Binding-site contacts:
Ligand atom N24 contacts residue ALA102 of chain 1.A at 3.0 Å (h-bond).
Ligand atom C12 contacts residue ASP175 of chain 1.A at 3.7 Å.
Ligand atom C6 contacts residue LEU160 of chain 1.A at 3.9 Å (hydrophobic).
Ligand atom N26 contacts residue ALA102 of chain 1.A at 3.3 Å (h-bond).
Ligand atom O16 contacts residue LYS54 of chain 1.A at 4.0 Å.
Ligand atom C25 contacts residue ALA52 of chain 1.A at 3.7 Å (hydrophobic).
Ligand atom C21 contacts residue PHE99 of chain 1.A at 3.8 Å (hydrophobic).
Ligand atom N24 contacts residue ALA52 of chain 1.A at 3.3 Å.
Ligand atom F1 contacts residue VAL29 of chain 1.A at 3.4 Å.
Ligand atom F1 contacts residue ARG358 of chain 1.A at 3.4 Å.
Ligand atom C19 contacts residue LEU160 of chain 1.A at 3.8 Å (hydrophobic).
Ligand atom C19 contacts residue ALA52 of chain 1.A at 3.8 Å (hydrophobic).
Ligand atom N23 contacts residue ASP100 of chain 1.A at 2.9 Å (salt-bridge).
Ligand atom O16 contacts residue FMT1 of chain 1.D at 4.0 Å.
Ligand atom C18 contacts residue VAL37 of chain 1.A at 3.9 Å (hydrophobic).
Ligand atom C6 contacts residue ALA157 of chain 1.A at 3.6 Å (hydrophobic).
Ligand atom C15 contacts residue VAL37 of chain 1.A at 3.8 Å (hydrophobic).
Ligand atom N23 contacts residue ALA52 of chain 1.A at 3.1 Å.
Ligand atom C2 contacts residue ARG358 of chain 1.A at 3.7 Å.
Ligand atom C25 contacts residue ALA102 of chain 1.A at 4.0 Å (hydrophobic).
Ligand atom N26 contacts residue TYR101 of chain 1.A at 4.0 Å.
Ligand atom C10 contacts residue ALA157 of chain 1.A at 3.7 Å (hydrophobic).
Ligand atom C20 contacts residue ALA52 of chain 1.A at 3.5 Å (hydrophobic).
Ligand atom C11 contacts residue ASN158 of chain 1.A at 3.8 Å.
Ligand atom N23 contacts residue ILE81 of chain 1.A at 3.9 Å.
Ligand atom N26 contacts residue ARG358 of chain 1.A at 3.6 Å.
Ligand atom C11 contacts residue ASP175 of chain 1.A at 3.2 Å.
Ligand atom C13 contacts residue TYR34 of chain 1.A at 3.6 Å (hydrophobic).
Ligand atom N24 contacts residue ASP100 of chain 1.A at 3.5 Å (salt-bridge).
Ligand atom N24 contacts residue TYR101 of chain 1.A at 3.6 Å.
Ligand atom C22 contacts residue FMT1 of chain 1.D at 3.5 Å.
Ligand atom C12 contacts residue TYR34 of chain 1.A at 3.9 Å (hydrophobic).
Ligand atom O16 contacts residue VAL37 of chain 1.A at 3.2 Å.
Ligand atom C7 contacts residue ARG358 of chain 1.A at 3.6 Å.
Ligand atom C20 contacts residue LEU160 of chain 1.A at 3.8 Å (hydrophobic).
Ligand atom N23 contacts residue LEU160 of chain 1.A at 4.0 Å.
Ligand atom N23 contacts residue ALA102 of chain 1.A at 3.9 Å.
Ligand atom C3 contacts residue VAL29 of chain 1.A at 3.7 Å (hydrophobic).
Ligand atom C7 contacts residue ASP105 of chain 1.A at 3.6 Å.
Ligand atom C3 contacts residue GLY30 of chain 1.A at 3.9 Å.

This small molecule binds to this protein.
Small molecule (SMILES): Nc1n[nH]c2ccc(C(=O)N3CCCC[C@H]3c3ccc(F)cc3)cc12

Sequence of chain 1.A:
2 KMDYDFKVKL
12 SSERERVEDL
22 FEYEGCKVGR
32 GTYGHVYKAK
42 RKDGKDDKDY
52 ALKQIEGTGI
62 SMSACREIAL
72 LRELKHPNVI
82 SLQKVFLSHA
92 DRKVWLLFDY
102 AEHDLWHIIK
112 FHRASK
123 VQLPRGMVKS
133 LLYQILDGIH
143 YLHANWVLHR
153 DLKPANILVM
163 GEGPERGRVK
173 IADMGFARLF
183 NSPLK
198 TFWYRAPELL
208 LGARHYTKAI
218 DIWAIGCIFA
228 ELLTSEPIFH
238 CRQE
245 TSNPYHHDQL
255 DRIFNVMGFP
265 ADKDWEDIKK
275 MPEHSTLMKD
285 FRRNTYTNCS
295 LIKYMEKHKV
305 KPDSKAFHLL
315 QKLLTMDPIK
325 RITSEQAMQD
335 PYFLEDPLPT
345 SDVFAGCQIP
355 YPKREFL